This protein binds this small molecule.
Small molecule (SMILES): OC[C@H]1O[C@H](O)[C@H](O)[C@@H](O)[C@@H]1O

Binding-site contacts:
Ligand atom O6 contacts residue GLC3 of chain 1.B at 0.3 Å (h-bond).
Ligand atom C5 contacts residue GLC4 of chain 1.B at 3.4 Å.
Ligand atom C1 contacts residue GLC1 of chain 1.D at 1.4 Å.
Ligand atom C4 contacts residue GLC2 of chain 1.B at 3.5 Å.
Ligand atom C3 contacts residue GLC3 of chain 1.B at 0.1 Å.
Ligand atom C6 contacts residue GLC4 of chain 1.B at 3.5 Å.
Ligand atom O4 contacts residue GLC3 of chain 1.B at 0.4 Å (h-bond).
Ligand atom C2 contacts residue GLC2 of chain 1.B at 2.4 Å.
Ligand atom C2 contacts residue GLC3 of chain 1.B at 0.1 Å.
Ligand atom C3 contacts residue GLC1 of chain 1.D at 3.0 Å.
Ligand atom C4 contacts residue GLC1 of chain 1.D at 3.5 Å.
Ligand atom C1 contacts residue GLC2 of chain 1.B at 1.4 Å.
Ligand atom C2 contacts residue ASP71 of chain 1.A at 3.4 Å.
Ligand atom O5 contacts residue GLC2 of chain 1.B at 2.3 Å (h-bond).
Ligand atom O4 contacts residue GLC4 of chain 1.B at 1.2 Å.
Ligand atom C1 contacts residue GLC3 of chain 1.B at 0.0 Å.
Ligand atom C2 contacts residue GLC1 of chain 1.D at 2.4 Å.
Ligand atom C3 contacts residue GLC2 of chain 1.B at 3.0 Å.
Ligand atom C3 contacts residue ASP71 of chain 1.A at 3.6 Å.
Ligand atom O2 contacts residue ALA69 of chain 1.A at 3.2 Å.
Ligand atom O3 contacts residue LYS52 of chain 1.A at 3.2 Å (salt-bridge).
Ligand atom C4 contacts residue GLC3 of chain 1.B at 0.2 Å.
Ligand atom C5 contacts residue GLC2 of chain 1.B at 2.8 Å.
Ligand atom C5 contacts residue GLC1 of chain 1.D at 2.9 Å.
Ligand atom C6 contacts residue GLC3 of chain 1.B at 0.2 Å.
Ligand atom O3 contacts residue GLC4 of chain 1.B at 3.4 Å (h-bond).
Ligand atom O3 contacts residue ASP71 of chain 1.A at 2.7 Å (salt-bridge).
Ligand atom O4 contacts residue LYS52 of chain 1.A at 3.5 Å (salt-bridge).
Ligand atom C4 contacts residue GLC4 of chain 1.B at 2.5 Å.
Ligand atom O3 contacts residue GLN72 of chain 1.A at 3.1 Å (h-bond).
Ligand atom O6 contacts residue ASN153 of chain 1.A at 2.9 Å (h-bond).
Ligand atom O2 contacts residue GLC1 of chain 1.D at 2.8 Å (h-bond).
Ligand atom O2 contacts residue GLC3 of chain 1.B at 0.2 Å (h-bond).
Ligand atom C5 contacts residue GLC3 of chain 1.B at 0.1 Å.
Ligand atom O3 contacts residue GLC3 of chain 1.B at 0.2 Å (h-bond).
Ligand atom O2 contacts residue ASP71 of chain 1.A at 2.6 Å (salt-bridge).
Ligand atom C3 contacts residue GLC4 of chain 1.B at 3.4 Å.
Ligand atom O5 contacts residue GLC1 of chain 1.D at 2.3 Å (h-bond).
Ligand atom O5 contacts residue GLC3 of chain 1.B at 0.1 Å (h-bond).
Ligand atom O2 contacts residue GLC2 of chain 1.B at 2.7 Å (h-bond).

Sequence of chain 1.A:
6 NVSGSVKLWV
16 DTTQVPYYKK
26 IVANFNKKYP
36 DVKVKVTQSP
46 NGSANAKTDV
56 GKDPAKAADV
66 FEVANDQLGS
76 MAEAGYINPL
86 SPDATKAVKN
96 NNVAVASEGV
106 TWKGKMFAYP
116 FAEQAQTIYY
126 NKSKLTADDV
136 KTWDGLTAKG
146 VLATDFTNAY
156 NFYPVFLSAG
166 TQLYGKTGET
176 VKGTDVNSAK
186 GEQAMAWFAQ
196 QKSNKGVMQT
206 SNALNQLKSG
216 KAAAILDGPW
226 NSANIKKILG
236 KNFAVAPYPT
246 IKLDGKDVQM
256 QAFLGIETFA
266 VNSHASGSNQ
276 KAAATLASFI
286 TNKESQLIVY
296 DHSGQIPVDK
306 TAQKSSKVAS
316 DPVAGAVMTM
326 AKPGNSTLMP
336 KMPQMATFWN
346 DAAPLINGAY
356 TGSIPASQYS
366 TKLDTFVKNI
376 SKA